Sequence of chain 57.B:
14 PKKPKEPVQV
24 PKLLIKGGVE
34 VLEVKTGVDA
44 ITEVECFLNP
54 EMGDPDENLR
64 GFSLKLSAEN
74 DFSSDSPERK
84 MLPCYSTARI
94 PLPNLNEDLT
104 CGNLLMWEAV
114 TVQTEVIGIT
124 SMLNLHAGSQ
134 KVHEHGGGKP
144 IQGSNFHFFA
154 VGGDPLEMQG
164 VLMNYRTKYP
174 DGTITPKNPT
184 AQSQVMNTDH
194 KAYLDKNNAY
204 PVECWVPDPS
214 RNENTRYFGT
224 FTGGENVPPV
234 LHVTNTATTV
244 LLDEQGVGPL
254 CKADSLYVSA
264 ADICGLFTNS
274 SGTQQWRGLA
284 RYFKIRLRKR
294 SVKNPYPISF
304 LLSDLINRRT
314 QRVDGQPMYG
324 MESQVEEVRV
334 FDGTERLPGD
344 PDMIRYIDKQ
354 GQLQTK

Sequence of chain 57.E:
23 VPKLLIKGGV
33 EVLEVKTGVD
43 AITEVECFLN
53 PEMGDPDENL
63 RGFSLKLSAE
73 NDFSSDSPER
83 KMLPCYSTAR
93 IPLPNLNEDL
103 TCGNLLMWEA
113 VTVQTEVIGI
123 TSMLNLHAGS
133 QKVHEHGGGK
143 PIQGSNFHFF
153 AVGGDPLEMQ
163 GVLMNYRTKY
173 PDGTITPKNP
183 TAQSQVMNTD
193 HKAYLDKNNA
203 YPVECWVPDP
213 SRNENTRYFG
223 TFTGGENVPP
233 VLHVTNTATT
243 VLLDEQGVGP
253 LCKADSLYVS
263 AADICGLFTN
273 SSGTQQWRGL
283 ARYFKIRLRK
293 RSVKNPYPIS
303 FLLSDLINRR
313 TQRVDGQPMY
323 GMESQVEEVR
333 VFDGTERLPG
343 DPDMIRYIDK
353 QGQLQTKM

Sequence of chain 57.A:
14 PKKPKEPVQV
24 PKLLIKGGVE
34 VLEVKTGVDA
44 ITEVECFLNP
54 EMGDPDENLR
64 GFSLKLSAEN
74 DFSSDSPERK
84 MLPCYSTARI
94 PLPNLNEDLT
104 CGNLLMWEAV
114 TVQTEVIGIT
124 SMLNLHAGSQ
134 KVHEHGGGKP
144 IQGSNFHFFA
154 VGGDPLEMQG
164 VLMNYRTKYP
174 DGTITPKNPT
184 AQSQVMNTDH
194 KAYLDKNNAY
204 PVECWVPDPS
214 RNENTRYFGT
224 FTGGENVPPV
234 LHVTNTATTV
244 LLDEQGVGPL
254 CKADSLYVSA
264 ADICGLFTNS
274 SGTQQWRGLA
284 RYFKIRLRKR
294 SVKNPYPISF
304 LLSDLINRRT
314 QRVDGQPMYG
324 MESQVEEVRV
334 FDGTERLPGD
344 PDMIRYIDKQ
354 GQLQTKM

Binding-site contacts:
Ligand atom O9 contacts residue LYS68 of chain 57.A at 2.8 Å (salt-bridge).
Ligand atom C9 contacts residue LYS68 of chain 57.A at 3.8 Å.
Ligand atom O8 contacts residue THR276 of chain 57.A at 3.2 Å.
Ligand atom O1A contacts residue THR276 of chain 57.A at 3.4 Å (h-bond).
Ligand atom N5 contacts residue ASN272 of chain 57.A at 3.1 Å (h-bond).
Ligand atom C10 contacts residue GLN278 of chain 57.A at 4.0 Å.
Ligand atom O8 contacts residue ASN272 of chain 57.A at 3.5 Å (h-bond).
Ligand atom C11 contacts residue HIS138 of chain 57.E at 3.4 Å.
Ligand atom C10 contacts residue PHE75 of chain 57.B at 3.9 Å (hydrophobic).
Ligand atom C11 contacts residue PHE75 of chain 57.B at 3.5 Å (hydrophobic).
Ligand atom O1B contacts residue THR276 of chain 57.A at 2.8 Å (h-bond).
Ligand atom C10 contacts residue ASN272 of chain 57.A at 3.7 Å.
Ligand atom C11 contacts residue PHE270 of chain 57.A at 3.8 Å (hydrophobic).
Ligand atom C11 contacts residue ASN272 of chain 57.A at 3.4 Å.
Ligand atom O8 contacts residue LYS68 of chain 57.A at 3.9 Å.
Ligand atom O1B contacts residue SER274 of chain 57.A at 3.9 Å.
Ligand atom C10 contacts residue LEU62 of chain 57.A at 3.9 Å (hydrophobic).
Ligand atom O10 contacts residue LEU62 of chain 57.A at 3.6 Å.
Ligand atom C1 contacts residue SER274 of chain 57.A at 3.4 Å.
Ligand atom C4 contacts residue ASN272 of chain 57.A at 4.0 Å.
Ligand atom O1B contacts residue ASN272 of chain 57.A at 3.7 Å.
Ligand atom C9 contacts residue GLN278 of chain 57.A at 3.2 Å.
Ligand atom C1 contacts residue THR276 of chain 57.A at 3.5 Å.
Ligand atom O1A contacts residue LYS68 of chain 57.A at 3.2 Å (salt-bridge).
Ligand atom C9 contacts residue LEU67 of chain 57.A at 3.9 Å (hydrophobic).
Ligand atom C7 contacts residue GLN278 of chain 57.A at 3.8 Å.
Ligand atom O10 contacts residue PHE75 of chain 57.B at 3.5 Å.
Ligand atom C11 contacts residue PHE65 of chain 57.A at 3.7 Å (hydrophobic).
Ligand atom O9 contacts residue LEU67 of chain 57.A at 3.2 Å.
Ligand atom C8 contacts residue GLN278 of chain 57.A at 3.7 Å.
Ligand atom C11 contacts residue THR276 of chain 57.A at 3.7 Å.
Ligand atom O8 contacts residue GLN278 of chain 57.A at 3.5 Å (h-bond).
Ligand atom C5 contacts residue ASN272 of chain 57.A at 3.9 Å.
Ligand atom O1A contacts residue SER274 of chain 57.A at 2.3 Å (h-bond).
Ligand atom C11 contacts residue LEU62 of chain 57.A at 4.0 Å (hydrophobic).
Ligand atom O1B contacts residue LYS68 of chain 57.A at 3.7 Å.
Ligand atom C11 contacts residue GLN278 of chain 57.A at 3.4 Å.
Ligand atom N5 contacts residue GLN278 of chain 57.A at 3.7 Å.
Ligand atom C6 contacts residue ASN272 of chain 57.A at 3.5 Å.
Ligand atom C1 contacts residue LYS68 of chain 57.A at 3.8 Å.

The small molecule below binds the protein below.
Small molecule (SMILES): CC(=O)N[C@H]1[C@H]([C@H](O)[C@H](O)CO)O[C@@](O[C@H](CO)[C@@H](O)[C@@H]2O[C@@H](C(=O)O)C[C@H](O)[C@H]2NC(C)=O)(C(=O)O)C[C@@H]1O